Binding-site contacts:
Ligand atom C3 contacts residue ASN463 of chain 2.B at 4.0 Å.
Ligand atom O5 contacts residue ASN463 of chain 2.B at 2.6 Å (h-bond).
Ligand atom C5 contacts residue ASN463 of chain 2.B at 3.9 Å.
Ligand atom C4 contacts residue ASN463 of chain 2.B at 4.4 Å.
Ligand atom C7 contacts residue ASN463 of chain 2.B at 4.0 Å.
Ligand atom C1 contacts residue ASN463 of chain 2.B at 1.6 Å.
Ligand atom C2 contacts residue ASN463 of chain 2.B at 2.6 Å.
Ligand atom N2 contacts residue ASN463 of chain 2.B at 3.0 Å (h-bond).

A protein and the small-molecule ligand that binds it are described below.
Small molecule (SMILES): CC(=O)N[C@@H]1[C@@H](O)[C@H](O)[C@@H](CO)O[C@H]1O

Sequence of chain 2.B:
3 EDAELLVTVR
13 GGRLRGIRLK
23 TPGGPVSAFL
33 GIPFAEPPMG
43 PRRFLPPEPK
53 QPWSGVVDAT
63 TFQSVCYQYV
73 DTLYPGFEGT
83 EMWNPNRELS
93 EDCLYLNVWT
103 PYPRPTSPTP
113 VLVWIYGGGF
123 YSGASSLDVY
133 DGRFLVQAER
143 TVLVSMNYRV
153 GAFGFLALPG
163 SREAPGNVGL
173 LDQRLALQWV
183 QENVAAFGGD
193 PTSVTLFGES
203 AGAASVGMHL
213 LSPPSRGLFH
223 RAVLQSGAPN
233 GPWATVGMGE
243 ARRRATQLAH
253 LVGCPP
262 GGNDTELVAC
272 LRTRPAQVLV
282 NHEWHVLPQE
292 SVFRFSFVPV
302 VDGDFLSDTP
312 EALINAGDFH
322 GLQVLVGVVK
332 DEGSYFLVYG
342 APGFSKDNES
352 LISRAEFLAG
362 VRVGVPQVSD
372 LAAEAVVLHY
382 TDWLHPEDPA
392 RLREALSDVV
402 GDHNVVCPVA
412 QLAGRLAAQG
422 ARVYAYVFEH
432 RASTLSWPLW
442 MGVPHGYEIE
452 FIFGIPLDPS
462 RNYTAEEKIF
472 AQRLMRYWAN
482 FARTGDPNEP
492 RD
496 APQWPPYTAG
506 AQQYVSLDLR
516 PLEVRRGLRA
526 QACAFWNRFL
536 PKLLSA